Sequence of chain 1.E:
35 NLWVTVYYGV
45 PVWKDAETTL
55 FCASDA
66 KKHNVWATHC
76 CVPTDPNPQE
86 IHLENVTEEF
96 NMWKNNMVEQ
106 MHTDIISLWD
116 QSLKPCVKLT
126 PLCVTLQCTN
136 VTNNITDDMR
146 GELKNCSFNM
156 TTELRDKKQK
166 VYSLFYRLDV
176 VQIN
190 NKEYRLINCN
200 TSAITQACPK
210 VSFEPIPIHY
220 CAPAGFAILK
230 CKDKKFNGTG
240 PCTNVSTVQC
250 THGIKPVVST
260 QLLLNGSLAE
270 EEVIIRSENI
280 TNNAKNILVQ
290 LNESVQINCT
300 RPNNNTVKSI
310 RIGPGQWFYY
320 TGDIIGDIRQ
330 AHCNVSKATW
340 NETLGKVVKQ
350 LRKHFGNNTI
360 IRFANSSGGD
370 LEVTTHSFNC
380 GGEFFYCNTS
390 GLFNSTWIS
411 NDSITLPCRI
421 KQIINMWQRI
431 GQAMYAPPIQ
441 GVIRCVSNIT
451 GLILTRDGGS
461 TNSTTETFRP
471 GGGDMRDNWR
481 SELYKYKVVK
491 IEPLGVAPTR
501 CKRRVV

The small molecule below binds the protein below.
Small molecule (SMILES): CC(=O)N[C@@H]1[C@@H](O)[C@H](O)[C@@H](CO)O[C@H]1O

Binding-site contacts:
Ligand atom C4 contacts residue ASN387 of chain 1.E at 4.3 Å.
Ligand atom C3 contacts residue NAG1 of chain 1.GB at 4.1 Å.
Ligand atom C1 contacts residue SER389 of chain 1.E at 3.5 Å.
Ligand atom O3 contacts residue NAG1 of chain 1.GB at 4.2 Å.
Ligand atom C3 contacts residue ASN387 of chain 1.E at 3.9 Å.
Ligand atom C1 contacts residue ASN387 of chain 1.E at 1.5 Å.
Ligand atom C6 contacts residue SER389 of chain 1.E at 4.2 Å.
Ligand atom C2 contacts residue ASN387 of chain 1.E at 2.5 Å.
Ligand atom N2 contacts residue NAG1 of chain 1.GB at 3.6 Å (h-bond).
Ligand atom C8 contacts residue NAG1 of chain 1.GB at 3.8 Å.
Ligand atom O5 contacts residue ASN387 of chain 1.E at 2.4 Å (h-bond).
Ligand atom C8 contacts residue THR374 of chain 1.E at 4.1 Å.
Ligand atom N2 contacts residue ASN387 of chain 1.E at 3.0 Å (h-bond).
Ligand atom O4 contacts residue NAG1 of chain 1.GB at 3.9 Å.
Ligand atom C8 contacts residue ASN387 of chain 1.E at 4.1 Å.
Ligand atom C7 contacts residue ARG419 of chain 1.E at 4.0 Å.
Ligand atom O5 contacts residue SER389 of chain 1.E at 3.1 Å (h-bond).
Ligand atom C5 contacts residue SER389 of chain 1.E at 3.9 Å.
Ligand atom C5 contacts residue ASN387 of chain 1.E at 3.8 Å.
Ligand atom C1 contacts residue NAG1 of chain 1.GB at 4.4 Å.
Ligand atom C7 contacts residue NAG1 of chain 1.GB at 4.0 Å.
Ligand atom C8 contacts residue ARG419 of chain 1.E at 4.3 Å.
Ligand atom O7 contacts residue ARG419 of chain 1.E at 3.0 Å (salt-bridge).
Ligand atom O7 contacts residue ASN387 of chain 1.E at 3.1 Å (h-bond).
Ligand atom C7 contacts residue ASN387 of chain 1.E at 3.3 Å.